Binding-site contacts:
Ligand atom C12 contacts residue RVP1 of chain 4.D at 3.5 Å.
Ligand atom C16 contacts residue RVP1 of chain 4.D at 3.9 Å.
Ligand atom O1 contacts residue CYS319 of chain 4.A at 3.1 Å (h-bond).
Ligand atom C11 contacts residue RVP1 of chain 4.D at 3.5 Å.
Ligand atom C7 contacts residue RVP1 of chain 4.D at 3.2 Å.
Ligand atom C7 contacts residue ASP261 of chain 4.A at 3.6 Å.
Ligand atom C10 contacts residue SER263 of chain 4.A at 3.9 Å.
Ligand atom O2 contacts residue ILE313 of chain 4.A at 3.3 Å.
Ligand atom O1 contacts residue GLY314 of chain 4.A at 3.2 Å (h-bond).
Ligand atom O4 contacts residue CYS319 of chain 4.A at 3.9 Å.
Ligand atom O4 contacts residue RVP1 of chain 4.D at 3.2 Å (h-bond).
Ligand atom C8 contacts residue SER262 of chain 4.A at 3.6 Å.
Ligand atom C1 contacts residue GLY314 of chain 4.A at 3.8 Å.
Ligand atom O2 contacts residue GLY312 of chain 4.A at 3.2 Å (h-bond).
Ligand atom O6 contacts residue SER263 of chain 4.A at 2.8 Å (h-bond).
Ligand atom O2 contacts residue GLY314 of chain 4.A at 3.7 Å.
Ligand atom C16 contacts residue SER263 of chain 4.A at 3.4 Å.
Ligand atom C8 contacts residue SER263 of chain 4.A at 3.8 Å.
Ligand atom C11 contacts residue SER263 of chain 4.A at 3.5 Å.
Ligand atom O1 contacts residue ILE313 of chain 4.A at 3.9 Å.
Ligand atom C6 contacts residue SER263 of chain 4.A at 3.2 Å.
Ligand atom C1 contacts residue SER263 of chain 4.A at 3.9 Å.
Ligand atom C17 contacts residue GLY409 of chain 4.A at 3.9 Å.
Ligand atom C10 contacts residue ASN291 of chain 4.A at 3.5 Å.
Ligand atom C9 contacts residue GLY409 of chain 4.A at 3.8 Å.
Ligand atom C14 contacts residue RVP1 of chain 4.D at 3.6 Å.
Ligand atom C15 contacts residue RVP1 of chain 4.D at 3.5 Å.
Ligand atom C12 contacts residue SER262 of chain 4.A at 3.8 Å.
Ligand atom C12 contacts residue SER263 of chain 4.A at 3.7 Å.
Ligand atom O6 contacts residue SER262 of chain 4.A at 3.4 Å.
Ligand atom O3 contacts residue ASP261 of chain 4.A at 3.4 Å (salt-bridge).
Ligand atom C14 contacts residue SER263 of chain 4.A at 3.8 Å.
Ligand atom C15 contacts residue SER263 of chain 4.A at 3.5 Å.
Ligand atom O5 contacts residue SER263 of chain 4.A at 2.8 Å (h-bond).
Ligand atom C10 contacts residue RVP1 of chain 4.D at 3.4 Å.
Ligand atom C10 contacts residue GLY312 of chain 4.A at 3.2 Å.
Ligand atom C7 contacts residue SER262 of chain 4.A at 3.2 Å.
Ligand atom C8 contacts residue ASP261 of chain 4.A at 3.3 Å.
Ligand atom C9 contacts residue GLU408 of chain 4.A at 3.5 Å.
Ligand atom C17 contacts residue RVP1 of chain 4.D at 3.7 Å.

Sequence of chain 4.A:
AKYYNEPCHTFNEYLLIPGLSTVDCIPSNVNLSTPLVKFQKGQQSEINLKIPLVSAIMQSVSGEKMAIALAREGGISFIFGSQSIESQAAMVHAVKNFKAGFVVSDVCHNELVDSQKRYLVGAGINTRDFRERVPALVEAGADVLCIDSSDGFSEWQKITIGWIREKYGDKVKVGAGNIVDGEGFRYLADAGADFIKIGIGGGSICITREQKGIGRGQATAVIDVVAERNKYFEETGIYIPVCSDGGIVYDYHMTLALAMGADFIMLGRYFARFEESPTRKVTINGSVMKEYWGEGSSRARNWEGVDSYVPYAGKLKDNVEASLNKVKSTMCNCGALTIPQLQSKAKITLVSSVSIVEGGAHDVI

The protein below binds the small molecule below.
Small molecule (SMILES): COc1c(C)c2c(c(O)c1C/C=C(\C)CCC(=O)O)C(=O)OC2